Sequence of chain 1.B:
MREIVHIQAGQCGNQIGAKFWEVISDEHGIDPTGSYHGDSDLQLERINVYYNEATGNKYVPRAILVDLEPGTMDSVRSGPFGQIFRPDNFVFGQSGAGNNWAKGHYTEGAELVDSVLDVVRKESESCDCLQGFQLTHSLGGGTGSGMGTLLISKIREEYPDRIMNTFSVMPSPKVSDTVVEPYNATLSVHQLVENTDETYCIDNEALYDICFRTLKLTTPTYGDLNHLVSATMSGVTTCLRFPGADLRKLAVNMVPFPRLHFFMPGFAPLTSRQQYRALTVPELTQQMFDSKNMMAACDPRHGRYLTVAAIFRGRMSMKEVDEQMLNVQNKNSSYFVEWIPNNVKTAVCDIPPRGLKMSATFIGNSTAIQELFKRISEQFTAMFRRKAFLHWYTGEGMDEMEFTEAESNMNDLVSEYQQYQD

Binding-site contacts:
Ligand atom C7 contacts residue TYR262 of chain 1.C at 3.8 Å (hydrophobic).
Ligand atom C5 contacts residue TYR262 of chain 1.C at 3.8 Å (hydrophobic).
Ligand atom O contacts residue ARG264 of chain 1.C at 3.2 Å (salt-bridge).
Ligand atom N1 contacts residue TYR262 of chain 1.C at 3.7 Å.
Ligand atom C1 contacts residue TYR262 of chain 1.C at 4.0 Å (hydrophobic).
Ligand atom C7 contacts residue PRO263 of chain 1.C at 4.0 Å (hydrophobic).
Ligand atom N2 contacts residue PRO263 of chain 1.C at 4.2 Å.
Ligand atom CL contacts residue ARG264 of chain 1.C at 4.2 Å.
Ligand atom CL contacts residue ILE265 of chain 1.C at 4.0 Å.
Ligand atom N2 contacts residue ARG264 of chain 1.C at 4.3 Å.
Ligand atom C2 contacts residue TYR262 of chain 1.C at 4.2 Å (hydrophobic).
Ligand atom C3 contacts residue TYR262 of chain 1.C at 3.5 Å (hydrophobic).
Ligand atom C contacts residue TYR262 of chain 1.C at 3.4 Å (hydrophobic).
Ligand atom CL contacts residue TYR262 of chain 1.C at 4.2 Å.
Ligand atom C4 contacts residue TYR262 of chain 1.C at 4.0 Å (hydrophobic).
Ligand atom O contacts residue TYR262 of chain 1.C at 3.5 Å.
Ligand atom C7 contacts residue ARG264 of chain 1.C at 4.1 Å.
Ligand atom C2 contacts residue LYS392 of chain 1.B at 4.1 Å.
Ligand atom O contacts residue PRO263 of chain 1.C at 3.9 Å.
Ligand atom C contacts residue LYS392 of chain 1.B at 3.7 Å.
Ligand atom C6 contacts residue TYR262 of chain 1.C at 3.7 Å (hydrophobic).
Ligand atom N contacts residue TYR262 of chain 1.C at 3.8 Å.
Ligand atom CL contacts residue ASP431 of chain 1.C at 3.6 Å.
Ligand atom C contacts residue ARG391 of chain 1.B at 3.5 Å.
Ligand atom C1 contacts residue LYS392 of chain 1.B at 4.5 Å.

Sequence of chain 1.C:
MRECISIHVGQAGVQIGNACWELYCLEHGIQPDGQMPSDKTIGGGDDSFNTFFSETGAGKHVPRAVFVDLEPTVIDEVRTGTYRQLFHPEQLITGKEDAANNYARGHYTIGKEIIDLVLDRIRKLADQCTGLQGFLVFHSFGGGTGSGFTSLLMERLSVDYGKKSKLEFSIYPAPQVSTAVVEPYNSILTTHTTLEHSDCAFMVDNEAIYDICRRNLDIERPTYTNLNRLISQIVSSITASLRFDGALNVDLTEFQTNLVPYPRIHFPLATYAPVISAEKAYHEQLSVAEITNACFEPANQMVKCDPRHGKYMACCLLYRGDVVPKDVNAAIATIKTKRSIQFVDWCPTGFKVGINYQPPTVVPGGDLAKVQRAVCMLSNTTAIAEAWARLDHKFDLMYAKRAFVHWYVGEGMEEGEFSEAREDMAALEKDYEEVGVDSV

This protein binds this small molecule.
Small molecule (SMILES): CC(C)c1ncc(Cl)c(C(N)=O)n1